This protein binds this small molecule.
Small molecule (SMILES): O=C(O)[C@@H]1CCCN1C(=O)CO[P](=O)(O)OP(=O)(O)O

Binding-site contacts:
Ligand atom OXT contacts residue ALA19 of chain 1.B at 3.8 Å.
Ligand atom OXT contacts residue SER146 of chain 1.B at 3.6 Å.
Ligand atom C contacts residue TYR23 of chain 1.B at 3.7 Å (hydrophobic).
Ligand atom PAT contacts residue SER146 of chain 1.B at 3.8 Å.
Ligand atom CAK contacts residue TYR23 of chain 1.B at 3.7 Å (hydrophobic).
Ligand atom OAD contacts residue SER112 of chain 1.B at 2.9 Å (h-bond).
Ligand atom O contacts residue ARG149 of chain 1.B at 2.9 Å (salt-bridge).
Ligand atom C contacts residue ALA19 of chain 1.B at 3.5 Å (hydrophobic).
Ligand atom OAC contacts residue LYS26 of chain 1.B at 3.4 Å (salt-bridge).
Ligand atom OAH contacts residue SER146 of chain 1.B at 2.6 Å (h-bond).
Ligand atom OAF contacts residue LYS26 of chain 1.B at 2.6 Å (salt-bridge).
Ligand atom CB contacts residue TYR23 of chain 1.B at 3.1 Å (hydrophobic).
Ligand atom OAB contacts residue SER197 of chain 1.B at 3.0 Å (h-bond).
Ligand atom CAP contacts residue SER197 of chain 1.B at 3.6 Å.
Ligand atom OAH contacts residue GLY145 of chain 1.B at 3.6 Å.
Ligand atom OAH contacts residue SER144 of chain 1.B at 2.9 Å (h-bond).
Ligand atom OAF contacts residue TYR23 of chain 1.B at 3.8 Å.
Ligand atom C contacts residue ARG149 of chain 1.B at 3.4 Å.
Ligand atom PAT contacts residue SER144 of chain 1.B at 3.6 Å.
Ligand atom OAH contacts residue TYR23 of chain 1.B at 3.7 Å.
Ligand atom CB contacts residue ALA19 of chain 1.B at 3.8 Å (hydrophobic).
Ligand atom OAD contacts residue SER144 of chain 1.B at 3.2 Å (h-bond).
Ligand atom PAS contacts residue TYR23 of chain 1.B at 3.5 Å.
Ligand atom OAG contacts residue ARG198 of chain 1.B at 3.5 Å (salt-bridge).
Ligand atom OAC contacts residue ILE32 of chain 1.B at 3.7 Å.
Ligand atom O contacts residue ALA19 of chain 1.B at 3.3 Å.
Ligand atom O contacts residue TYR23 of chain 1.B at 2.8 Å.
Ligand atom OAN contacts residue TYR23 of chain 1.B at 3.5 Å.
Ligand atom PAS contacts residue LYS26 of chain 1.B at 3.5 Å.
Ligand atom OAF contacts residue ARG198 of chain 1.B at 2.9 Å (salt-bridge).
Ligand atom CG contacts residue MET248 of chain 1.B at 3.6 Å (hydrophobic).
Ligand atom CA contacts residue TYR23 of chain 1.B at 3.0 Å (hydrophobic).
Ligand atom OAG contacts residue GLY145 of chain 1.B at 3.8 Å.
Ligand atom OAC contacts residue TYR23 of chain 1.B at 2.6 Å (h-bond).
Ligand atom OXT contacts residue ARG149 of chain 1.B at 2.8 Å (salt-bridge).
Ligand atom OAM contacts residue SER197 of chain 1.B at 3.2 Å (h-bond).
Ligand atom CG contacts residue LYS22 of chain 1.B at 3.4 Å.
Ligand atom OAC contacts residue GLY145 of chain 1.B at 2.9 Å (h-bond).
Ligand atom CB contacts residue LYS22 of chain 1.B at 3.4 Å.
Ligand atom OAG contacts residue SER144 of chain 1.B at 3.1 Å (h-bond).

Sequence of chain 1.B:
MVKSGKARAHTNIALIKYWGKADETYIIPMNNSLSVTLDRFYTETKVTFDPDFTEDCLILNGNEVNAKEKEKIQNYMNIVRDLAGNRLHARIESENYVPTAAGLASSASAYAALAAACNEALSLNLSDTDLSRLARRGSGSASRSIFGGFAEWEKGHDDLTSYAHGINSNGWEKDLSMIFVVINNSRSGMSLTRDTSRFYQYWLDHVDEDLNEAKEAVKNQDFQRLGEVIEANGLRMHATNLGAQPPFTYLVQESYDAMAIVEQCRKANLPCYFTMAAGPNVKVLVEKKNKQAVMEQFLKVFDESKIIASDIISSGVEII